Sequence of chain 1.A:
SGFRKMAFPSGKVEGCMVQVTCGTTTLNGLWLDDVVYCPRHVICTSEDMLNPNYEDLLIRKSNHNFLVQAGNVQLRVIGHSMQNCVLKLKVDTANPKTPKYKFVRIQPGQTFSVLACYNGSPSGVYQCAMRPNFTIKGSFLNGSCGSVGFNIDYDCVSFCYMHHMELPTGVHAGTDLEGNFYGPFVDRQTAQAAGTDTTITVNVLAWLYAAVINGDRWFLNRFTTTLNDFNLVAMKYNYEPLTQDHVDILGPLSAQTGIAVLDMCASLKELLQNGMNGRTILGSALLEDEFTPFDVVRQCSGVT

This small molecule binds to this protein.
Small molecule (SMILES): O=C(Cc1cccc(Cl)c1)Nc1cncc2ncccc12

Sequence of chain 2.A:
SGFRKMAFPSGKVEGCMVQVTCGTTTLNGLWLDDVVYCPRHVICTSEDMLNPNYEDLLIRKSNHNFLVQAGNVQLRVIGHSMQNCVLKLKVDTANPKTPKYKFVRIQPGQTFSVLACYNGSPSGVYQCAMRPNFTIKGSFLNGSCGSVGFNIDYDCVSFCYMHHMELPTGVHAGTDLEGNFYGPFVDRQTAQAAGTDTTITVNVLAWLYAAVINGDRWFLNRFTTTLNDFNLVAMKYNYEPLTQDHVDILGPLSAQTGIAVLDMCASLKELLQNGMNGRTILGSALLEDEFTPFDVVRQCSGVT

Binding-site contacts:
Ligand atom C2 contacts residue MET49 of chain 2.A at 3.7 Å (hydrophobic).
Ligand atom N1 contacts residue SER144 of chain 2.A at 3.6 Å.
Ligand atom C contacts residue MET49 of chain 2.A at 3.7 Å (hydrophobic).
Ligand atom N1 contacts residue HIS163 of chain 2.A at 2.8 Å (h-bond).
Ligand atom N2 contacts residue GLU166 of chain 2.A at 3.5 Å (salt-bridge).
Ligand atom C15 contacts residue HIS164 of chain 2.A at 3.3 Å.
Ligand atom C2 contacts residue GLN189 of chain 2.A at 3.7 Å.
Ligand atom C10 contacts residue PHE140 of chain 2.A at 3.8 Å (hydrophobic).
Ligand atom N1 contacts residue GLU166 of chain 2.A at 3.8 Å.
Ligand atom N2 contacts residue ASN142 of chain 2.A at 3.6 Å (h-bond).
Ligand atom C8 contacts residue GLU166 of chain 2.A at 3.8 Å.
Ligand atom C9 contacts residue LEU141 of chain 2.A at 3.7 Å (hydrophobic).
Ligand atom C1 contacts residue MET165 of chain 2.A at 3.6 Å (hydrophobic).
Ligand atom C1 contacts residue ARG188 of chain 2.A at 3.8 Å.
Ligand atom CL contacts residue ASP187 of chain 2.A at 3.2 Å.
Ligand atom C10 contacts residue LEU141 of chain 2.A at 3.5 Å (hydrophobic).
Ligand atom C9 contacts residue PHE140 of chain 2.A at 3.3 Å (hydrophobic).
Ligand atom C15 contacts residue HIS41 of chain 2.A at 3.6 Å.
Ligand atom C10 contacts residue GLU166 of chain 2.A at 3.7 Å.
Ligand atom N2 contacts residue SER1 of chain 1.A at 3.5 Å (h-bond).
Ligand atom C11 contacts residue GLU166 of chain 2.A at 3.9 Å.
Ligand atom CL contacts residue MET165 of chain 2.A at 3.9 Å.
Ligand atom O contacts residue MET165 of chain 2.A at 3.5 Å.
Ligand atom C1 contacts residue MET49 of chain 2.A at 3.4 Å (hydrophobic).
Ligand atom C11 contacts residue ASN142 of chain 2.A at 3.6 Å.
Ligand atom N2 contacts residue LEU141 of chain 2.A at 3.5 Å.
Ligand atom C13 contacts residue ASN142 of chain 2.A at 3.7 Å.
Ligand atom C8 contacts residue CYS145 of chain 2.A at 3.9 Å (hydrophobic).
Ligand atom C contacts residue MET165 of chain 2.A at 3.8 Å (hydrophobic).
Ligand atom C3 contacts residue GLN189 of chain 2.A at 3.5 Å.
Ligand atom CL contacts residue HIS164 of chain 2.A at 3.8 Å.
Ligand atom C12 contacts residue ASN142 of chain 2.A at 3.8 Å.
Ligand atom CL contacts residue HIS41 of chain 2.A at 3.3 Å.
Ligand atom C8 contacts residue HIS163 of chain 2.A at 3.3 Å.
Ligand atom O contacts residue GLU166 of chain 2.A at 3.1 Å (salt-bridge).
Ligand atom C10 contacts residue ASN142 of chain 2.A at 3.7 Å.
Ligand atom N contacts residue CYS145 of chain 2.A at 3.6 Å.
Ligand atom N1 contacts residue PHE140 of chain 2.A at 3.7 Å.
Ligand atom N2 contacts residue PHE140 of chain 2.A at 3.5 Å (h-bond).
Ligand atom C9 contacts residue GLU166 of chain 2.A at 3.4 Å.